A small-molecule ligand and the protein it binds are described below.
Small molecule (SMILES): CC(=O)N[C@@H]1[C@@H](O)[C@H](O)[C@@H](CO)O[C@H]1O

Binding-site contacts:
Ligand atom C8 contacts residue PHE93 of chain 1.D at 4.5 Å (hydrophobic).
Ligand atom C7 contacts residue ASN94 of chain 1.D at 3.3 Å.
Ligand atom C4 contacts residue ASN94 of chain 1.D at 4.1 Å.
Ligand atom N2 contacts residue ASN94 of chain 1.D at 2.8 Å (h-bond).
Ligand atom C2 contacts residue ASN94 of chain 1.D at 2.3 Å.
Ligand atom C3 contacts residue ASN94 of chain 1.D at 3.7 Å.
Ligand atom C8 contacts residue ASN94 of chain 1.D at 3.9 Å.
Ligand atom O5 contacts residue THR388 of chain 1.D at 4.1 Å.
Ligand atom C1 contacts residue ASN94 of chain 1.D at 1.4 Å.
Ligand atom C5 contacts residue ASN94 of chain 1.D at 3.7 Å.
Ligand atom O5 contacts residue ASN94 of chain 1.D at 2.4 Å (h-bond).
Ligand atom C8 contacts residue ALA92 of chain 1.D at 3.9 Å (hydrophobic).
Ligand atom O7 contacts residue ASN94 of chain 1.D at 3.5 Å (h-bond).

Sequence of chain 1.D:
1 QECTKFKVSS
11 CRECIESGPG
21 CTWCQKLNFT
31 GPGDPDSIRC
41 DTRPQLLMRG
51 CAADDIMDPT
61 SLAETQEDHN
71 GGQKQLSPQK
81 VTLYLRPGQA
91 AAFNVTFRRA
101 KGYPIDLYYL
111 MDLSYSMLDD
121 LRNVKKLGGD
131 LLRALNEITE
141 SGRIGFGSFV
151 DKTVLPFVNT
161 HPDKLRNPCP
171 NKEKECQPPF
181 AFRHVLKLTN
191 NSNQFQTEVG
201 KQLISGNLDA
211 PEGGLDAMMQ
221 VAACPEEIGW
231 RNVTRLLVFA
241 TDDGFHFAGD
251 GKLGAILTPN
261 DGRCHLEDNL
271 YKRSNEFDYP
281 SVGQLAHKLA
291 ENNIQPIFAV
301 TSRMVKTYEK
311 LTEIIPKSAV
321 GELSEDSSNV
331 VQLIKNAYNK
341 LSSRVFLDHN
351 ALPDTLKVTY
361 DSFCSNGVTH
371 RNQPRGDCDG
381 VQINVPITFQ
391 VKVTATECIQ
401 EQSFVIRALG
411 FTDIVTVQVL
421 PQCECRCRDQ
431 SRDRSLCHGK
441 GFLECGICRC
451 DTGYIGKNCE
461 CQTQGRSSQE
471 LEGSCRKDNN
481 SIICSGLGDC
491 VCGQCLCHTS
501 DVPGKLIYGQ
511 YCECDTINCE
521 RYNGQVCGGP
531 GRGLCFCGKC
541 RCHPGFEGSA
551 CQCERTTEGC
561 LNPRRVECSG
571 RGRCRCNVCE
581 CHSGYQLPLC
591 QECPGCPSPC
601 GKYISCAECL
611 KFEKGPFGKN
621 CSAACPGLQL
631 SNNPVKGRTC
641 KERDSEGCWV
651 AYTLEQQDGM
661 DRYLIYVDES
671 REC